Binding-site contacts:
Ligand atom C6 contacts residue GLU201 of chain 2.A at 3.8 Å.
Ligand atom C8 contacts residue R1P1 of chain 2.B at 4.0 Å.
Ligand atom N3 contacts residue R1P1 of chain 2.B at 4.0 Å.
Ligand atom N7 contacts residue GLY118 of chain 2.A at 3.4 Å (h-bond).
Ligand atom N7 contacts residue THR242 of chain 2.A at 3.7 Å.
Ligand atom O6 contacts residue PHE200 of chain 2.A at 3.8 Å.
Ligand atom N9 contacts residue ALA116 of chain 2.A at 3.3 Å (h-bond).
Ligand atom C4 contacts residue PHE200 of chain 2.A at 4.1 Å (hydrophobic).
Ligand atom N9 contacts residue R1P1 of chain 2.B at 3.4 Å.
Ligand atom N3 contacts residue VAL217 of chain 2.A at 3.5 Å (h-bond).
Ligand atom O6 contacts residue ASN243 of chain 2.A at 3.1 Å (h-bond).
Ligand atom C8 contacts residue GLY118 of chain 2.A at 3.6 Å.
Ligand atom N1 contacts residue GLU201 of chain 2.A at 2.8 Å (salt-bridge).
Ligand atom N9 contacts residue ALA117 of chain 2.A at 3.7 Å.
Ligand atom N7 contacts residue ASN243 of chain 2.A at 2.9 Å (h-bond).
Ligand atom C4 contacts residue VAL217 of chain 2.A at 3.7 Å (hydrophobic).
Ligand atom N9 contacts residue GLY118 of chain 2.A at 3.9 Å.
Ligand atom C2 contacts residue VAL217 of chain 2.A at 3.8 Å (hydrophobic).
Ligand atom N1 contacts residue PHE200 of chain 2.A at 3.5 Å.
Ligand atom C8 contacts residue ALA117 of chain 2.A at 3.6 Å (hydrophobic).
Ligand atom C8 contacts residue ASN243 of chain 2.A at 3.8 Å.
Ligand atom N3 contacts residue MET219 of chain 2.A at 4.0 Å.
Ligand atom N7 contacts residue ALA117 of chain 2.A at 3.7 Å.
Ligand atom N1 contacts residue VAL217 of chain 2.A at 3.8 Å.
Ligand atom C2 contacts residue MET219 of chain 2.A at 3.9 Å (hydrophobic).
Ligand atom O6 contacts residue GLY118 of chain 2.A at 3.8 Å.
Ligand atom C8 contacts residue ALA116 of chain 2.A at 3.7 Å (hydrophobic).
Ligand atom C4 contacts residue GLY118 of chain 2.A at 3.8 Å.
Ligand atom C5 contacts residue GLY118 of chain 2.A at 3.5 Å.
Ligand atom N9 contacts residue VAL217 of chain 2.A at 4.1 Å.
Ligand atom C8 contacts residue THR242 of chain 2.A at 3.5 Å.
Ligand atom N3 contacts residue GLY218 of chain 2.A at 3.5 Å.
Ligand atom C6 contacts residue GLY118 of chain 2.A at 3.8 Å.
Ligand atom O6 contacts residue GLU201 of chain 2.A at 3.8 Å.
Ligand atom C5 contacts residue ASN243 of chain 2.A at 3.9 Å.
Ligand atom C2 contacts residue PHE200 of chain 2.A at 4.1 Å (hydrophobic).
Ligand atom C5 contacts residue PHE200 of chain 2.A at 3.7 Å (hydrophobic).
Ligand atom C4 contacts residue R1P1 of chain 2.B at 4.1 Å.
Ligand atom C6 contacts residue PHE200 of chain 2.A at 3.6 Å (hydrophobic).
Ligand atom C2 contacts residue GLU201 of chain 2.A at 3.3 Å.

Sequence of chain 2.A:
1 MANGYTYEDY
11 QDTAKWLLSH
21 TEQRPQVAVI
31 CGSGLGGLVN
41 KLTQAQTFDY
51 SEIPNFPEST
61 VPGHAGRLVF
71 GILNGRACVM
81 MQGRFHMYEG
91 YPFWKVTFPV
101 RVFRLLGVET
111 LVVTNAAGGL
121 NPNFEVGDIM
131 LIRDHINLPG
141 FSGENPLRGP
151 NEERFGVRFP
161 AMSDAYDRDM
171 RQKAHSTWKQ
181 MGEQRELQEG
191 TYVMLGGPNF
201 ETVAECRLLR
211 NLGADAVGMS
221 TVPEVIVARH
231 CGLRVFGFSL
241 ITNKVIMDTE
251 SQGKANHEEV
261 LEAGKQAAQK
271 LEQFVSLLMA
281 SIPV

The small molecule below binds the protein below.
Small molecule (SMILES): O=c1[nH]cnc2nc[nH]c12